Sequence of chain 1.F:
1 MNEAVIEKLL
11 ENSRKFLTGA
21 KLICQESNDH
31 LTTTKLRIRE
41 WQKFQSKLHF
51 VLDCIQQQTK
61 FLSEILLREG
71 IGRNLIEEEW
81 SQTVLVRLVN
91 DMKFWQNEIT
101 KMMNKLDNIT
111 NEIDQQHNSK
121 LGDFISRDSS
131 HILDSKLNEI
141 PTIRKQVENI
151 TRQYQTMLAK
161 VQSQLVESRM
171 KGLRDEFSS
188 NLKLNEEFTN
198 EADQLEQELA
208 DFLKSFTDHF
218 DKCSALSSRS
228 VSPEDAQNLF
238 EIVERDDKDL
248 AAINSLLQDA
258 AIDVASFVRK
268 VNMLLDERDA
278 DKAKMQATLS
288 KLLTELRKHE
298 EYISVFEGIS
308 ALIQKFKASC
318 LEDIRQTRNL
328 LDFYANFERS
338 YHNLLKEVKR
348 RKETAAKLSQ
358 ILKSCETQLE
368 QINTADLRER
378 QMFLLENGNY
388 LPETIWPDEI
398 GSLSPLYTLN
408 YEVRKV

The protein below binds the small molecule below.
Small molecule (SMILES): CC(C)C[C@@H](C=O)NC(=O)[C@H](C)NC(=O)CNC(=O)[C@H](Cc1ccccc1)NC(=O)[C@H](CO)NC(=O)[C@@H](N)CO

Binding-site contacts:
Ligand atom CD1 contacts residue PHE209 of chain 1.F at 4.2 Å (hydrophobic).
Ligand atom CB contacts residue ASP215 of chain 1.F at 3.4 Å.
Ligand atom CA contacts residue ILE239 of chain 1.F at 4.3 Å (hydrophobic).
Ligand atom CZ contacts residue SER212 of chain 1.F at 3.6 Å.
Ligand atom CE2 contacts residue PHE213 of chain 1.F at 3.6 Å (hydrophobic).
Ligand atom CG contacts residue SER212 of chain 1.F at 3.8 Å.
Ligand atom N contacts residue ILE239 of chain 1.F at 4.0 Å.
Ligand atom CZ contacts residue ILE250 of chain 1.F at 3.9 Å (hydrophobic).
Ligand atom O contacts residue SER212 of chain 1.F at 3.4 Å.
Ligand atom CE2 contacts residue SER212 of chain 1.F at 3.8 Å.
Ligand atom O contacts residue ASP215 of chain 1.F at 4.2 Å.
Ligand atom CZ contacts residue PHE213 of chain 1.F at 4.1 Å (hydrophobic).
Ligand atom CD1 contacts residue SER212 of chain 1.F at 3.9 Å.
Ligand atom CB contacts residue SER212 of chain 1.F at 4.0 Å.
Ligand atom N contacts residue ASP243 of chain 1.F at 3.4 Å (salt-bridge).
Ligand atom OG contacts residue SER212 of chain 1.F at 4.1 Å.
Ligand atom CB contacts residue HIS216 of chain 1.F at 3.2 Å.
Ligand atom CD1 contacts residue ASP243 of chain 1.F at 3.2 Å.
Ligand atom CB contacts residue ASP243 of chain 1.F at 3.9 Å.
Ligand atom CB contacts residue SER212 of chain 1.F at 3.7 Å.
Ligand atom CD1 contacts residue ILE250 of chain 1.F at 4.3 Å (hydrophobic).
Ligand atom CE1 contacts residue SER212 of chain 1.F at 3.9 Å.
Ligand atom OG contacts residue HIS216 of chain 1.F at 3.2 Å.
Ligand atom CD2 contacts residue SER212 of chain 1.F at 4.0 Å.
Ligand atom CG contacts residue SER212 of chain 1.F at 4.2 Å.
Ligand atom CE1 contacts residue ASP243 of chain 1.F at 3.4 Å.
Ligand atom CE1 contacts residue HIS216 of chain 1.F at 3.9 Å.
Ligand atom CD2 contacts residue ASP208 of chain 1.F at 3.9 Å.
Ligand atom CD2 contacts residue PHE209 of chain 1.F at 3.6 Å (hydrophobic).
Ligand atom C contacts residue SER212 of chain 1.F at 4.2 Å.
Ligand atom CD2 contacts residue SER212 of chain 1.F at 3.6 Å.
Ligand atom CD2 contacts residue ILE250 of chain 1.F at 3.3 Å (hydrophobic).
Ligand atom CD1 contacts residue ILE250 of chain 1.F at 3.9 Å (hydrophobic).
Ligand atom CA contacts residue ASP215 of chain 1.F at 4.1 Å.
Ligand atom CZ contacts residue LEU247 of chain 1.F at 4.1 Å (hydrophobic).
Ligand atom CZ contacts residue HIS216 of chain 1.F at 4.2 Å.
Ligand atom CA contacts residue ASP243 of chain 1.F at 4.2 Å.
Ligand atom OG contacts residue ASP243 of chain 1.F at 2.7 Å (salt-bridge).
Ligand atom CG contacts residue ILE250 of chain 1.F at 3.8 Å (hydrophobic).
Ligand atom CE2 contacts residue ILE250 of chain 1.F at 3.4 Å (hydrophobic).